The protein below binds the small molecule below.
Small molecule (SMILES): CO[C@H]1O[C@H](CO)[C@@H](O)[C@H](O)[C@@H]1O

Sequence of chain 2.B:
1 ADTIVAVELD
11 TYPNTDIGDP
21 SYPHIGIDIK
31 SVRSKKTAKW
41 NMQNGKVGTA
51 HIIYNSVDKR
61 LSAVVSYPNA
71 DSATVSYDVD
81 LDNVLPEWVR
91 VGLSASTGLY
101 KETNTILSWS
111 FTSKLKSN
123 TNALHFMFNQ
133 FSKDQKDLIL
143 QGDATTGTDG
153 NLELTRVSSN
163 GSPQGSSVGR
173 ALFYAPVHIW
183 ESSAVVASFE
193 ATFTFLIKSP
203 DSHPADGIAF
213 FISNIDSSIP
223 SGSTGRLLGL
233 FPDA

Binding-site contacts:
Ligand atom O4 contacts residue GLY227 of chain 2.B at 3.9 Å.
Ligand atom C6 contacts residue ALA207 of chain 2.B at 3.6 Å (hydrophobic).
Ligand atom C5 contacts residue ASN14 of chain 2.B at 4.3 Å.
Ligand atom O2 contacts residue LEU99 of chain 2.B at 4.1 Å.
Ligand atom C3 contacts residue ARG228 of chain 2.B at 3.9 Å.
Ligand atom C7 contacts residue LEU99 of chain 2.B at 4.3 Å (hydrophobic).
Ligand atom O5 contacts residue LEU99 of chain 2.B at 3.0 Å (h-bond).
Ligand atom C5 contacts residue LEU99 of chain 2.B at 4.0 Å (hydrophobic).
Ligand atom O4 contacts residue TYR12 of chain 2.B at 3.8 Å.
Ligand atom C4 contacts residue ASN14 of chain 2.B at 3.8 Å.
Ligand atom O6 contacts residue GLY227 of chain 2.B at 4.3 Å.
Ligand atom O3 contacts residue ASN14 of chain 2.B at 4.2 Å.
Ligand atom C6 contacts residue TYR12 of chain 2.B at 3.9 Å (hydrophobic).
Ligand atom C4 contacts residue GLY227 of chain 2.B at 3.9 Å.
Ligand atom C6 contacts residue LEU99 of chain 2.B at 3.8 Å (hydrophobic).
Ligand atom O3 contacts residue ARG228 of chain 2.B at 2.9 Å (salt-bridge).
Ligand atom O4 contacts residue ARG228 of chain 2.B at 3.4 Å (salt-bridge).
Ligand atom C3 contacts residue ASN14 of chain 2.B at 3.8 Å.
Ligand atom O5 contacts residue TYR100 of chain 2.B at 4.3 Å.
Ligand atom C6 contacts residue TYR100 of chain 2.B at 3.6 Å (hydrophobic).
Ligand atom O6 contacts residue TYR100 of chain 2.B at 3.6 Å.
Ligand atom O3 contacts residue GLY227 of chain 2.B at 3.7 Å.
Ligand atom O4 contacts residue ASP208 of chain 2.B at 3.9 Å.
Ligand atom O6 contacts residue GLY98 of chain 2.B at 3.2 Å (h-bond).
Ligand atom C4 contacts residue GLY98 of chain 2.B at 4.3 Å.
Ligand atom O2 contacts residue GLY227 of chain 2.B at 4.5 Å.
Ligand atom O6 contacts residue THR97 of chain 2.B at 4.0 Å.
Ligand atom C5 contacts residue GLY98 of chain 2.B at 4.4 Å.
Ligand atom O4 contacts residue ASN14 of chain 2.B at 3.0 Å (h-bond).
Ligand atom C1 contacts residue LEU99 of chain 2.B at 4.0 Å (hydrophobic).
Ligand atom C3 contacts residue GLY227 of chain 2.B at 4.4 Å.
Ligand atom O5 contacts residue GLY98 of chain 2.B at 4.0 Å.
Ligand atom O6 contacts residue ASP208 of chain 2.B at 3.7 Å.
Ligand atom C4 contacts residue ARG228 of chain 2.B at 3.9 Å.
Ligand atom O6 contacts residue LEU99 of chain 2.B at 3.8 Å.
Ligand atom C6 contacts residue GLY98 of chain 2.B at 4.1 Å.
Ligand atom O6 contacts residue ALA207 of chain 2.B at 3.3 Å.
Ligand atom C5 contacts residue TYR12 of chain 2.B at 3.9 Å (hydrophobic).
Ligand atom O2 contacts residue GLY98 of chain 2.B at 4.0 Å.